The protein below binds the small molecule below.
Small molecule (SMILES): Nc1ncnc2c1ncn2[C@H]1C[C@H](O)[C@@H](COP(=O)(O)O)O1

Binding-site contacts:
Ligand atom P contacts residue PHE420 of chain 1.V at 4.2 Å.
Ligand atom C5' contacts residue HIS421 of chain 1.V at 3.7 Å.
Ligand atom N6 contacts residue PRO422 of chain 1.V at 3.2 Å (h-bond).
Ligand atom N3 contacts residue PRO422 of chain 1.V at 4.4 Å.
Ligand atom N6 contacts residue SER423 of chain 1.V at 3.5 Å.
Ligand atom P contacts residue HIS421 of chain 1.V at 3.6 Å.
Ligand atom C1' contacts residue PRO201 of chain 1.V at 4.3 Å (hydrophobic).
Ligand atom N7 contacts residue SER423 of chain 1.V at 4.0 Å.
Ligand atom C6 contacts residue PRO201 of chain 1.V at 4.3 Å (hydrophobic).
Ligand atom C6 contacts residue GLY430 of chain 1.V at 3.9 Å.
Ligand atom C4 contacts residue PRO201 of chain 1.V at 3.9 Å (hydrophobic).
Ligand atom N1 contacts residue GLY430 of chain 1.V at 2.9 Å (h-bond).
Ligand atom N6 contacts residue PRO424 of chain 1.V at 4.1 Å.
Ligand atom C4 contacts residue PRO422 of chain 1.V at 4.2 Å (hydrophobic).
Ligand atom O5' contacts residue PHE420 of chain 1.V at 4.2 Å.
Ligand atom C5 contacts residue PRO422 of chain 1.V at 4.0 Å (hydrophobic).
Ligand atom N1 contacts residue VAL200 of chain 1.V at 3.9 Å.
Ligand atom C6 contacts residue SER423 of chain 1.V at 4.2 Å.
Ligand atom N1 contacts residue PRO422 of chain 1.V at 3.6 Å.
Ligand atom C2 contacts residue VAL200 of chain 1.V at 4.4 Å (hydrophobic).
Ligand atom O4' contacts residue HIS421 of chain 1.V at 4.2 Å.
Ligand atom N6 contacts residue GLY430 of chain 1.V at 3.0 Å (h-bond).
Ligand atom C8 contacts residue PRO201 of chain 1.V at 3.9 Å (hydrophobic).
Ligand atom N9 contacts residue PRO201 of chain 1.V at 3.8 Å.
Ligand atom N7 contacts residue PRO201 of chain 1.V at 4.1 Å.
Ligand atom C6 contacts residue PRO422 of chain 1.V at 3.4 Å (hydrophobic).
Ligand atom N9 contacts residue PRO422 of chain 1.V at 4.3 Å.
Ligand atom C3' contacts residue PRO422 of chain 1.V at 3.7 Å (hydrophobic).
Ligand atom C6 contacts residue VAL200 of chain 1.V at 4.2 Å (hydrophobic).
Ligand atom O5' contacts residue PRO422 of chain 1.V at 3.8 Å.
Ligand atom C2 contacts residue GLY430 of chain 1.V at 3.6 Å.
Ligand atom N7 contacts residue HIS421 of chain 1.V at 4.0 Å.
Ligand atom O1P contacts residue HIS419 of chain 1.V at 4.3 Å.
Ligand atom N3 contacts residue PRO201 of chain 1.V at 4.0 Å.
Ligand atom C8 contacts residue HIS421 of chain 1.V at 3.8 Å.
Ligand atom O1P contacts residue HIS421 of chain 1.V at 4.1 Å.
Ligand atom C5 contacts residue PRO201 of chain 1.V at 4.0 Å (hydrophobic).
Ligand atom O5' contacts residue HIS421 of chain 1.V at 3.0 Å (h-bond).
Ligand atom C2 contacts residue PRO201 of chain 1.V at 4.2 Å (hydrophobic).
Ligand atom N6 contacts residue PHE429 of chain 1.V at 4.1 Å.

Sequence of chain 1.V:
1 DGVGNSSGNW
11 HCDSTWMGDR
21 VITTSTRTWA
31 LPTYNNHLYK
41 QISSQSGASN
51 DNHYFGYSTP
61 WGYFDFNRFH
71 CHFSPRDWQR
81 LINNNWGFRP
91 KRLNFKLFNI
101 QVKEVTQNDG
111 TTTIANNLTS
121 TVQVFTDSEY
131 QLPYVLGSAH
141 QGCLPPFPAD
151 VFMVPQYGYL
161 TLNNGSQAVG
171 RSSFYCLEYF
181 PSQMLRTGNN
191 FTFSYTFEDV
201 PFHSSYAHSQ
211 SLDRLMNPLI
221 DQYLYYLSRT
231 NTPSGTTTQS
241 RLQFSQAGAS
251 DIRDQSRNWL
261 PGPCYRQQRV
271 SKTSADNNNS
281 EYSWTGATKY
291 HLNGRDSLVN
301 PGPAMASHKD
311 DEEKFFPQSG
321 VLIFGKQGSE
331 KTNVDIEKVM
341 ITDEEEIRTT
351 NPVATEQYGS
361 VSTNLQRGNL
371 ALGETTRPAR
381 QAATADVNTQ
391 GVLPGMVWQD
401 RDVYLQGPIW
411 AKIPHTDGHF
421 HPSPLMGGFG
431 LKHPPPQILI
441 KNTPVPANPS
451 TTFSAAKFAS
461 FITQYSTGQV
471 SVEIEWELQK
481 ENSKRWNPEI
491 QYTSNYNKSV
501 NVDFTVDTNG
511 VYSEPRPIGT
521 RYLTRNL